Binding-site contacts:
Ligand atom O6 contacts residue THR38 of chain 1.A at 2.7 Å (h-bond).
Ligand atom C5 contacts residue TRP37 of chain 1.A at 3.4 Å (hydrophobic).
Ligand atom C8 contacts residue THR39 of chain 1.A at 3.5 Å.
Ligand atom C6 contacts residue GLY35 of chain 1.A at 3.5 Å.
Ligand atom O7 contacts residue SER43 of chain 1.A at 2.8 Å (h-bond).
Ligand atom N2 contacts residue THR39 of chain 1.A at 3.4 Å (h-bond).
Ligand atom O6 contacts residue THR38 of chain 1.A at 3.6 Å (h-bond).
Ligand atom O7 contacts residue ASN15 of chain 1.A at 2.8 Å (h-bond).
Ligand atom O1 contacts residue TRP13 of chain 1.A at 3.6 Å.
Ligand atom C3 contacts residue TRP37 of chain 1.A at 3.0 Å (hydrophobic).
Ligand atom C1 contacts residue TRP37 of chain 1.A at 3.7 Å (hydrophobic).
Ligand atom C4 contacts residue GLN36 of chain 1.A at 3.6 Å.
Ligand atom C7 contacts residue THR39 of chain 1.A at 3.4 Å.
Ligand atom N2 contacts residue TRP13 of chain 1.A at 3.7 Å.
Ligand atom O7 contacts residue GLU42 of chain 1.A at 3.6 Å (salt-bridge).
Ligand atom C8 contacts residue SER43 of chain 1.A at 3.6 Å.
Ligand atom O4 contacts residue GLN36 of chain 1.A at 3.1 Å (h-bond).
Ligand atom C7 contacts residue SER43 of chain 1.A at 3.6 Å.
Ligand atom O2 contacts residue EDO1 of chain 1.Z at 3.3 Å (h-bond).
Ligand atom O7 contacts residue THR39 of chain 1.A at 3.6 Å.
Ligand atom O6 contacts residue THR39 of chain 1.A at 3.0 Å (h-bond).
Ligand atom C8 contacts residue LEU12 of chain 1.A at 3.4 Å (hydrophobic).
Ligand atom O4 contacts residue GLN36 of chain 1.A at 2.6 Å (h-bond).
Ligand atom C3 contacts residue LEU12 of chain 1.A at 3.6 Å (hydrophobic).
Ligand atom O3 contacts residue THR39 of chain 1.A at 2.8 Å (h-bond).
Ligand atom C6 contacts residue TRP37 of chain 1.A at 3.6 Å (hydrophobic).
Ligand atom N2 contacts residue LEU12 of chain 1.A at 2.8 Å (h-bond).
Ligand atom C6 contacts residue THR38 of chain 1.A at 3.5 Å.
Ligand atom O7 contacts residue SER14 of chain 1.A at 3.6 Å.
Ligand atom C7 contacts residue LEU12 of chain 1.A at 3.6 Å (hydrophobic).
Ligand atom C1 contacts residue EDO1 of chain 1.Z at 3.7 Å.
Ligand atom O4 contacts residue TRP37 of chain 1.A at 3.1 Å (h-bond).
Ligand atom C5 contacts residue GLN36 of chain 1.A at 3.6 Å.
Ligand atom C5 contacts residue TRP13 of chain 1.A at 3.3 Å (hydrophobic).
Ligand atom C6 contacts residue TRP37 of chain 1.A at 3.7 Å (hydrophobic).
Ligand atom O5 contacts residue TRP37 of chain 1.A at 3.3 Å.
Ligand atom O3 contacts residue TRP37 of chain 1.A at 3.6 Å.
Ligand atom C1 contacts residue TRP13 of chain 1.A at 3.6 Å (hydrophobic).
Ligand atom C4 contacts residue TRP37 of chain 1.A at 3.5 Å (hydrophobic).
Ligand atom C6 contacts residue ASN15 of chain 1.A at 3.4 Å.

Sequence of chain 1.A:
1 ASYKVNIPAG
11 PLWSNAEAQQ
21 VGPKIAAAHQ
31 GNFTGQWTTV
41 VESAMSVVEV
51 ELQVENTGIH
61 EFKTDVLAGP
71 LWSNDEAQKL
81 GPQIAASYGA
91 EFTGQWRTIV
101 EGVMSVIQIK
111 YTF

This small molecule binds to this protein.
Small molecule (SMILES): CC(=O)N[C@@H]1[C@@H](O)[C@H](O[C@@H]2O[C@H](CO)[C@@H](O[C@@H]3O[C@H](CO[C@H]4O[C@H](CO)[C@@H](O)[C@H](O)[C@@H]4O)[C@@H](O)[C@H](O[C@H]4O[C@H](CO)[C@@H](O)[C@H](O)[C@@H]4O)[C@@H]3O)[C@H](O)[C@H]2NC(C)=O)[C@@H](CO)O[C@H]1O